This protein binds this small molecule.
Small molecule (SMILES): N[C@@H](Cc1c[nH]c2ccccc12)C(=O)O

Sequence of chain 1.A:
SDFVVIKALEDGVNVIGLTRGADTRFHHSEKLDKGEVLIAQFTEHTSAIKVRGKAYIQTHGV

Binding-site contacts:
Ligand atom CZ2 contacts residue ALA43 of chain 1.A at 4.0 Å (hydrophobic).
Ligand atom CD2 contacts residue THR49 of chain 1.A at 4.0 Å.
Ligand atom O contacts residue GLY24 of chain 4.C at 3.1 Å (h-bond).
Ligand atom CH2 contacts residue GLY20 of chain 1.A at 3.4 Å.
Ligand atom O contacts residue THR22 of chain 4.C at 4.0 Å.
Ligand atom C contacts residue GLY24 of chain 4.C at 3.5 Å.
Ligand atom C contacts residue THR49 of chain 1.A at 3.8 Å.
Ligand atom CG contacts residue SER50 of chain 4.C at 3.9 Å.
Ligand atom C contacts residue THR46 of chain 1.A at 3.5 Å.
Ligand atom CZ3 contacts residue HIS31 of chain 1.A at 3.9 Å.
Ligand atom N contacts residue ASP26 of chain 4.C at 3.2 Å (salt-bridge).
Ligand atom O contacts residue THR46 of chain 1.A at 3.7 Å.
Ligand atom NE1 contacts residue ALA43 of chain 1.A at 3.7 Å.
Ligand atom CE3 contacts residue HIS31 of chain 1.A at 4.0 Å.
Ligand atom OXT contacts residue THR46 of chain 1.A at 2.6 Å (h-bond).
Ligand atom O contacts residue SER50 of chain 4.C at 2.9 Å (h-bond).
Ligand atom CE2 contacts residue GLN44 of chain 1.A at 4.0 Å.
Ligand atom CE2 contacts residue ALA43 of chain 1.A at 4.0 Å (hydrophobic).
Ligand atom CH2 contacts residue ILE19 of chain 1.A at 4.0 Å (hydrophobic).
Ligand atom CB contacts residue SER50 of chain 4.C at 3.3 Å.
Ligand atom OXT contacts residue HIS48 of chain 1.A at 3.9 Å.
Ligand atom OXT contacts residue THR49 of chain 1.A at 2.7 Å (h-bond).
Ligand atom CZ2 contacts residue THR49 of chain 1.A at 4.0 Å.
Ligand atom N contacts residue THR27 of chain 4.C at 2.7 Å (h-bond).
Ligand atom O contacts residue ARG23 of chain 4.C at 3.5 Å.
Ligand atom C contacts residue SER50 of chain 4.C at 3.6 Å.
Ligand atom CD1 contacts residue SER50 of chain 4.C at 3.6 Å.
Ligand atom CA contacts residue THR22 of chain 4.C at 3.8 Å.
Ligand atom CD1 contacts residue GLN44 of chain 1.A at 3.3 Å.
Ligand atom CA contacts residue THR27 of chain 4.C at 3.2 Å.
Ligand atom CA contacts residue GLY24 of chain 4.C at 3.6 Å.
Ligand atom N contacts residue THR22 of chain 4.C at 2.9 Å (h-bond).
Ligand atom CD1 contacts residue THR46 of chain 1.A at 3.9 Å.
Ligand atom CB contacts residue THR22 of chain 4.C at 3.8 Å.
Ligand atom CA contacts residue SER50 of chain 4.C at 3.9 Å.
Ligand atom CZ2 contacts residue ILE52 of chain 1.A at 3.7 Å (hydrophobic).
Ligand atom NE1 contacts residue GLN44 of chain 1.A at 2.8 Å (h-bond).
Ligand atom CB contacts residue THR27 of chain 4.C at 3.8 Å.
Ligand atom CZ3 contacts residue GLY20 of chain 1.A at 3.6 Å.
Ligand atom N contacts residue GLY24 of chain 4.C at 2.9 Å (h-bond).

Sequence of chain 4.C:
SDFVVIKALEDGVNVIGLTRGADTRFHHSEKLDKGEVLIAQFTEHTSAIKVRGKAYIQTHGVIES